Sequence of chain 1.A:
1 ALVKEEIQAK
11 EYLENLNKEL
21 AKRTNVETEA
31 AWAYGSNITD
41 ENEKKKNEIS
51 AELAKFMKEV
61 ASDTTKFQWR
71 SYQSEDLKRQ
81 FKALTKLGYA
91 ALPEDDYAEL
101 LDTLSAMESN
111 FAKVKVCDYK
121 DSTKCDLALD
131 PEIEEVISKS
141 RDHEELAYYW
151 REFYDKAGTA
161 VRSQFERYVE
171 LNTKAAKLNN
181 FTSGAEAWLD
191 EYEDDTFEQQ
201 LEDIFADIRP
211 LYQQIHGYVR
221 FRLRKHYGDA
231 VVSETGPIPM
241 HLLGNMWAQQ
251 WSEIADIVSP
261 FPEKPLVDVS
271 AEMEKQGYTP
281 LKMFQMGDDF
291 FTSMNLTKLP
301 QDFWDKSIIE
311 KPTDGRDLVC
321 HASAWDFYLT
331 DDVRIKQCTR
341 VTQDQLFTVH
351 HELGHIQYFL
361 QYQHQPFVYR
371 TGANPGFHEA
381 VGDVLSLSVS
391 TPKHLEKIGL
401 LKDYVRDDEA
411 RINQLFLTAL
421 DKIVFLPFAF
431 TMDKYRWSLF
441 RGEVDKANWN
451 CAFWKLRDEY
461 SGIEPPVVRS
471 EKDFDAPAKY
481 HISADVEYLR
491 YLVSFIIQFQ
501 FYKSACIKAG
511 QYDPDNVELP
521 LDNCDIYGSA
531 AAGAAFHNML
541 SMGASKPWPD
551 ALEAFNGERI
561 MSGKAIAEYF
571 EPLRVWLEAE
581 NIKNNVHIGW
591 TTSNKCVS

A small-molecule ligand and the protein it binds are described below.
Small molecule (SMILES): CC(=O)N[C@H]1[C@H](O[C@H]2[C@H](O)[C@@H](NC(C)=O)CO[C@@H]2CO)O[C@H](CO)[C@@H](O[C@@H]2O[C@H](CO[C@H]3O[C@H](CO)[C@@H](O)[C@H](O)[C@@H]3O)[C@@H](O)[C@H](O[C@H]3O[C@H](CO[C@@H]4O[C@H](CO)[C@@H](O)[C@H](O)[C@@H]4O)[C@@H](O)[C@H](O)[C@@H]3O)[C@@H]2O)[C@@H]1O

Binding-site contacts:
Ligand atom C7 contacts residue ASN180 of chain 1.A at 3.3 Å.
Ligand atom C8 contacts residue LEU178 of chain 1.A at 3.8 Å (hydrophobic).
Ligand atom C4 contacts residue ASN180 of chain 1.A at 4.2 Å.
Ligand atom C3 contacts residue ASN180 of chain 1.A at 3.8 Å.
Ligand atom C8 contacts residue ASN179 of chain 1.A at 4.4 Å.
Ligand atom O5 contacts residue GLN68 of chain 1.A at 4.1 Å.
Ligand atom N2 contacts residue ASN180 of chain 1.A at 2.8 Å (h-bond).
Ligand atom O5 contacts residue ASN180 of chain 1.A at 2.4 Å (h-bond).
Ligand atom O7 contacts residue ASN180 of chain 1.A at 3.5 Å (h-bond).
Ligand atom O6 contacts residue GLN68 of chain 1.A at 3.8 Å.
Ligand atom C8 contacts residue ASN180 of chain 1.A at 4.4 Å.
Ligand atom N2 contacts residue LEU178 of chain 1.A at 4.3 Å.
Ligand atom C5 contacts residue ASN180 of chain 1.A at 3.7 Å.
Ligand atom C2 contacts residue ASN180 of chain 1.A at 2.4 Å.
Ligand atom C1 contacts residue ASN180 of chain 1.A at 1.4 Å.
Ligand atom C5 contacts residue GLN68 of chain 1.A at 3.8 Å.
Ligand atom C6 contacts residue GLN68 of chain 1.A at 4.4 Å.